This protein binds this small molecule.
Small molecule (SMILES): OC[C@H]1O[C@@H](O)[C@H](O)[C@@H](O)[C@@H]1O

Sequence of chain 1.A:
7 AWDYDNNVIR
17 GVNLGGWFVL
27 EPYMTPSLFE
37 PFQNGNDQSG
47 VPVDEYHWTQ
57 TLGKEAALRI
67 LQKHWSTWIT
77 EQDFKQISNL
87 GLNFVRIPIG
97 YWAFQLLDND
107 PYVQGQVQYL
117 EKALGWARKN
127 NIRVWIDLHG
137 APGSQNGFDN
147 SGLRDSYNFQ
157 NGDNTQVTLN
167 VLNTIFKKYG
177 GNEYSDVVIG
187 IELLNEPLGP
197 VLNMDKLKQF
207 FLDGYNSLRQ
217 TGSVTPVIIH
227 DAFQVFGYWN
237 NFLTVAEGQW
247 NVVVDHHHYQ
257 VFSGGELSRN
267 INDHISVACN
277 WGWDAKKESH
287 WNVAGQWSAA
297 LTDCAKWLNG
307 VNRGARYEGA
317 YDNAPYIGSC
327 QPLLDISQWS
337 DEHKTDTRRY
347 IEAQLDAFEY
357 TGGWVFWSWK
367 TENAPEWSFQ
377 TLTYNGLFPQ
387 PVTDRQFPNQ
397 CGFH

Binding-site contacts:
Ligand atom O4 contacts residue SER285 of chain 1.A at 4.4 Å.
Ligand atom C3 contacts residue TRP287 of chain 1.A at 3.9 Å (hydrophobic).
Ligand atom C1 contacts residue VAL241 of chain 1.A at 4.5 Å (hydrophobic).
Ligand atom C2 contacts residue TRP287 of chain 1.A at 4.4 Å (hydrophobic).
Ligand atom O5 contacts residue TRP287 of chain 1.A at 4.2 Å.
Ligand atom O3 contacts residue ASN247 of chain 1.A at 3.2 Å (h-bond).
Ligand atom C4 contacts residue VAL248 of chain 1.A at 3.9 Å (hydrophobic).
Ligand atom O4 contacts residue HIS286 of chain 1.A at 3.4 Å.
Ligand atom C3 contacts residue ASN247 of chain 1.A at 3.8 Å.
Ligand atom O6 contacts residue SER285 of chain 1.A at 2.6 Å (h-bond).
Ligand atom O6 contacts residue HIS286 of chain 1.A at 4.1 Å.
Ligand atom O3 contacts residue TRP246 of chain 1.A at 3.8 Å.
Ligand atom C2 contacts residue VAL241 of chain 1.A at 3.9 Å (hydrophobic).
Ligand atom C2 contacts residue ASN247 of chain 1.A at 3.9 Å.
Ligand atom O4 contacts residue VAL248 of chain 1.A at 2.8 Å (h-bond).
Ligand atom O1 contacts residue VAL241 of chain 1.A at 4.0 Å.
Ligand atom C4 contacts residue HIS286 of chain 1.A at 4.3 Å.
Ligand atom C6 contacts residue HIS286 of chain 1.A at 4.0 Å.
Ligand atom C1 contacts residue TRP287 of chain 1.A at 3.9 Å (hydrophobic).
Ligand atom C6 contacts residue TRP287 of chain 1.A at 3.7 Å (hydrophobic).
Ligand atom O2 contacts residue TRP287 of chain 1.A at 4.3 Å.
Ligand atom C4 contacts residue TRP287 of chain 1.A at 4.1 Å (hydrophobic).
Ligand atom C3 contacts residue VAL248 of chain 1.A at 3.8 Å (hydrophobic).
Ligand atom C6 contacts residue SER285 of chain 1.A at 3.4 Å.
Ligand atom O2 contacts residue TRP246 of chain 1.A at 3.6 Å.
Ligand atom O2 contacts residue ASN247 of chain 1.A at 3.0 Å (h-bond).
Ligand atom C5 contacts residue TRP287 of chain 1.A at 3.6 Å (hydrophobic).
Ligand atom O3 contacts residue VAL248 of chain 1.A at 2.9 Å (h-bond).
Ligand atom O4 contacts residue TRP287 of chain 1.A at 3.0 Å (h-bond).
Ligand atom O2 contacts residue VAL241 of chain 1.A at 4.3 Å.
Ligand atom O3 contacts residue HIS286 of chain 1.A at 4.4 Å.
Ligand atom C2 contacts residue TRP246 of chain 1.A at 4.4 Å (hydrophobic).